Sequence of chain 1.C:
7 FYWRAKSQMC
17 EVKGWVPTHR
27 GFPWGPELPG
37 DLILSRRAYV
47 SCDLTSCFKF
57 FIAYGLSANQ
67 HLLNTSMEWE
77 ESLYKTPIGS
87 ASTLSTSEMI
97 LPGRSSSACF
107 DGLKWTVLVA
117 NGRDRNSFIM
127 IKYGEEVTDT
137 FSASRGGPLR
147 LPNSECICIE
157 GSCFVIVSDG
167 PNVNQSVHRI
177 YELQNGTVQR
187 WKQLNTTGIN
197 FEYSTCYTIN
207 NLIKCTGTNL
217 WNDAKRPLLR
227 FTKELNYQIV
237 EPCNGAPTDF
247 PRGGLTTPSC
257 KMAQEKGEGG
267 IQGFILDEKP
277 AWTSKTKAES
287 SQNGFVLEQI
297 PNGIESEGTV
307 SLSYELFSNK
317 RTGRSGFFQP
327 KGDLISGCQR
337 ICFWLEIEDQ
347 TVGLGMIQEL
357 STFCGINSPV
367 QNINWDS

Binding-site contacts:
Ligand atom C8 contacts residue GLN185 of chain 1.C at 4.2 Å.
Ligand atom O5 contacts residue ILE331 of chain 1.B at 4.1 Å.
Ligand atom C5 contacts residue ASN181 of chain 1.C at 3.6 Å.
Ligand atom C1 contacts residue ASN181 of chain 1.C at 1.4 Å.
Ligand atom O5 contacts residue TYR8 of chain 1.C at 3.7 Å.
Ligand atom C2 contacts residue ASN181 of chain 1.C at 2.3 Å.
Ligand atom C1 contacts residue TYR8 of chain 1.C at 3.8 Å (hydrophobic).
Ligand atom O7 contacts residue ASN181 of chain 1.C at 3.0 Å (h-bond).
Ligand atom C4 contacts residue ASN181 of chain 1.C at 4.2 Å.
Ligand atom C7 contacts residue ASN181 of chain 1.C at 3.2 Å.
Ligand atom N2 contacts residue GLN180 of chain 1.C at 4.4 Å.
Ligand atom O5 contacts residue ASN181 of chain 1.C at 2.4 Å (h-bond).
Ligand atom C4 contacts residue TYR8 of chain 1.C at 4.5 Å (hydrophobic).
Ligand atom C3 contacts residue ASN181 of chain 1.C at 3.7 Å.
Ligand atom C7 contacts residue GLN180 of chain 1.C at 4.5 Å.
Ligand atom N2 contacts residue ASN181 of chain 1.C at 2.8 Å (h-bond).
Ligand atom C8 contacts residue GLN180 of chain 1.C at 3.6 Å.
Ligand atom C6 contacts residue TYR8 of chain 1.C at 3.9 Å (hydrophobic).
Ligand atom C5 contacts residue TYR8 of chain 1.C at 3.3 Å (hydrophobic).
Ligand atom C8 contacts residue ASN181 of chain 1.C at 4.5 Å.

Sequence of chain 1.B:
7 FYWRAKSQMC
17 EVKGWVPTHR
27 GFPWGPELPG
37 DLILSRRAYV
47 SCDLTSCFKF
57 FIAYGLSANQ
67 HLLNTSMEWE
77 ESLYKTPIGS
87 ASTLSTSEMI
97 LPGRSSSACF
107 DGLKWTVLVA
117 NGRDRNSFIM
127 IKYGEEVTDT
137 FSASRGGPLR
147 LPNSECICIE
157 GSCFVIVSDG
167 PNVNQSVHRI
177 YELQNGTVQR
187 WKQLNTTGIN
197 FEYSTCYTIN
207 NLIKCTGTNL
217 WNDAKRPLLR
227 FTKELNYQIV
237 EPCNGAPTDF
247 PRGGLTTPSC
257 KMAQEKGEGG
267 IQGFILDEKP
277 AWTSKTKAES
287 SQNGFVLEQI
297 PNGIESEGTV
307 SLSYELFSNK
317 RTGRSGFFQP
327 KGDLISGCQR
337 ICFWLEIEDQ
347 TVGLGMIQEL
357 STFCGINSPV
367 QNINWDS

A protein and the small-molecule ligand that binds it are described below.
Small molecule (SMILES): CC(=O)N[C@@H]1[C@@H](O)[C@H](O)[C@@H](CO)O[C@H]1O